Sequence of chain 1.C:
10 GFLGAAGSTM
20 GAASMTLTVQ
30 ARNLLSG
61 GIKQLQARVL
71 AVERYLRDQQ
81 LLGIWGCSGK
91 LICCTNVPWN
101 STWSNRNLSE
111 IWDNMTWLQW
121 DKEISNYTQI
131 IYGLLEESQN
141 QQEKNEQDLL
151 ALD

The protein below binds the small molecule below.
Small molecule (SMILES): CC(=O)N[C@@H]1[C@@H](O)[C@H](O)[C@@H](CO)O[C@H]1O

Sequence of chain 1.D:
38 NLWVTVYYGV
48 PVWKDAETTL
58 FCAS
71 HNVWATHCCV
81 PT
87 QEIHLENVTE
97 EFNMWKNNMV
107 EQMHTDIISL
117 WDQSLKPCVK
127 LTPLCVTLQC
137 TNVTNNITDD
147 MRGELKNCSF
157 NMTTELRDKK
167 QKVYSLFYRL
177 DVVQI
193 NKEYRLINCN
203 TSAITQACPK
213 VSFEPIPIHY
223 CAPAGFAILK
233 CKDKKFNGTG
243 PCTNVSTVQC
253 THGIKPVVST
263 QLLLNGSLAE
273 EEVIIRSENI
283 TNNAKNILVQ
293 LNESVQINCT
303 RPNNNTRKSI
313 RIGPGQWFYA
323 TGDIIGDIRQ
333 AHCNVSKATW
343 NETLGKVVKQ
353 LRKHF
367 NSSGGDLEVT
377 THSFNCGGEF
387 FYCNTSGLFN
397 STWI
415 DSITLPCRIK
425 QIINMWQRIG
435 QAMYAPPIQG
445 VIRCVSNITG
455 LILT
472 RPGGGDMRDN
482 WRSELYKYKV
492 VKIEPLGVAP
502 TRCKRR

Binding-site contacts:
Ligand atom N2 contacts residue GLU92 of chain 1.D at 3.1 Å (salt-bridge).
Ligand atom C2 contacts residue ASN93 of chain 1.D at 2.5 Å.
Ligand atom C1 contacts residue ASN93 of chain 1.D at 1.5 Å.
Ligand atom C2 contacts residue GLU92 of chain 1.D at 4.1 Å.
Ligand atom C8 contacts residue SER17 of chain 1.C at 3.2 Å.
Ligand atom C7 contacts residue SER17 of chain 1.C at 3.4 Å.
Ligand atom O7 contacts residue GLY16 of chain 1.C at 4.4 Å.
Ligand atom O7 contacts residue ASN93 of chain 1.D at 4.2 Å.
Ligand atom C5 contacts residue ASN93 of chain 1.D at 3.8 Å.
Ligand atom C7 contacts residue ASN93 of chain 1.D at 3.8 Å.
Ligand atom C3 contacts residue GLU92 of chain 1.D at 4.2 Å.
Ligand atom C8 contacts residue GLY13 of chain 1.C at 4.5 Å.
Ligand atom C8 contacts residue GLU92 of chain 1.D at 3.8 Å.
Ligand atom C3 contacts residue ASN93 of chain 1.D at 3.9 Å.
Ligand atom C4 contacts residue ASN93 of chain 1.D at 4.3 Å.
Ligand atom O5 contacts residue ASN93 of chain 1.D at 2.4 Å (h-bond).
Ligand atom N2 contacts residue ASN93 of chain 1.D at 2.9 Å (h-bond).
Ligand atom C7 contacts residue GLU92 of chain 1.D at 3.8 Å.
Ligand atom O7 contacts residue SER17 of chain 1.C at 2.8 Å (h-bond).
Ligand atom C1 contacts residue GLU92 of chain 1.D at 4.3 Å.